Binding-site contacts:
Ligand atom N1 contacts residue ZN1 of chain 1.B at 3.7 Å.
Ligand atom O1 contacts residue ZN1 of chain 1.B at 2.7 Å.
Ligand atom BR1 contacts residue TYR414 of chain 1.A at 3.5 Å.
Ligand atom C1 contacts residue TYR419 of chain 1.A at 3.5 Å (hydrophobic).
Ligand atom N1 contacts residue GLU158 of chain 1.A at 2.7 Å (salt-bridge).
Ligand atom O1 contacts residue GLU302 of chain 1.A at 2.8 Å (salt-bridge).
Ligand atom C11 contacts residue GLU158 of chain 1.A at 3.6 Å.
Ligand atom O2 contacts residue HIS339 of chain 1.A at 3.6 Å.
Ligand atom N1 contacts residue GLU302 of chain 1.A at 2.8 Å (salt-bridge).
Ligand atom C8 contacts residue GLU336 of chain 1.A at 3.3 Å.
Ligand atom C10 contacts residue GLU336 of chain 1.A at 3.6 Å.
Ligand atom C8 contacts residue ALA300 of chain 1.A at 3.3 Å (hydrophobic).
Ligand atom O2 contacts residue TYR419 of chain 1.A at 2.7 Å (h-bond).
Ligand atom C10 contacts residue GLU302 of chain 1.A at 3.7 Å.
Ligand atom C2 contacts residue TYR419 of chain 1.A at 3.8 Å (hydrophobic).
Ligand atom O1 contacts residue HIS339 of chain 1.A at 3.3 Å (h-bond).
Ligand atom C11 contacts residue GLU302 of chain 1.A at 3.4 Å.
Ligand atom C9 contacts residue GLU158 of chain 1.A at 3.7 Å.
Ligand atom C7 contacts residue ALA300 of chain 1.A at 3.7 Å (hydrophobic).
Ligand atom BR2 contacts residue HIS335 of chain 1.A at 3.7 Å.
Ligand atom C5 contacts residue TYR419 of chain 1.A at 3.6 Å (hydrophobic).
Ligand atom C7 contacts residue VAL298 of chain 1.A at 3.5 Å (hydrophobic).
Ligand atom O2 contacts residue GLU358 of chain 1.A at 3.0 Å (salt-bridge).
Ligand atom C10 contacts residue TYR419 of chain 1.A at 3.8 Å (hydrophobic).
Ligand atom C10 contacts residue ALA300 of chain 1.A at 3.7 Å (hydrophobic).
Ligand atom C2 contacts residue GOL1 of chain 1.E at 3.7 Å.
Ligand atom C9 contacts residue TYR419 of chain 1.A at 3.3 Å (hydrophobic).
Ligand atom C4 contacts residue TYR419 of chain 1.A at 3.5 Å (hydrophobic).
Ligand atom O1 contacts residue HIS335 of chain 1.A at 3.6 Å.
Ligand atom C6 contacts residue TYR419 of chain 1.A at 3.4 Å (hydrophobic).
Ligand atom C10 contacts residue ZN1 of chain 1.B at 2.9 Å.
Ligand atom O1 contacts residue GLU336 of chain 1.A at 2.8 Å (salt-bridge).
Ligand atom O2 contacts residue ZN1 of chain 1.B at 1.9 Å.
Ligand atom BR1 contacts residue VAL298 of chain 1.A at 3.4 Å.
Ligand atom N1 contacts residue GLU358 of chain 1.A at 3.1 Å (salt-bridge).
Ligand atom N1 contacts residue LYS357 of chain 1.A at 3.6 Å (salt-bridge).
Ligand atom C11 contacts residue ALA300 of chain 1.A at 3.5 Å (hydrophobic).
Ligand atom C3 contacts residue TYR419 of chain 1.A at 3.5 Å (hydrophobic).
Ligand atom O2 contacts residue HIS335 of chain 1.A at 3.3 Å (h-bond).
Ligand atom C3 contacts residue GOL1 of chain 1.E at 3.3 Å.

Sequence of chain 1.A:
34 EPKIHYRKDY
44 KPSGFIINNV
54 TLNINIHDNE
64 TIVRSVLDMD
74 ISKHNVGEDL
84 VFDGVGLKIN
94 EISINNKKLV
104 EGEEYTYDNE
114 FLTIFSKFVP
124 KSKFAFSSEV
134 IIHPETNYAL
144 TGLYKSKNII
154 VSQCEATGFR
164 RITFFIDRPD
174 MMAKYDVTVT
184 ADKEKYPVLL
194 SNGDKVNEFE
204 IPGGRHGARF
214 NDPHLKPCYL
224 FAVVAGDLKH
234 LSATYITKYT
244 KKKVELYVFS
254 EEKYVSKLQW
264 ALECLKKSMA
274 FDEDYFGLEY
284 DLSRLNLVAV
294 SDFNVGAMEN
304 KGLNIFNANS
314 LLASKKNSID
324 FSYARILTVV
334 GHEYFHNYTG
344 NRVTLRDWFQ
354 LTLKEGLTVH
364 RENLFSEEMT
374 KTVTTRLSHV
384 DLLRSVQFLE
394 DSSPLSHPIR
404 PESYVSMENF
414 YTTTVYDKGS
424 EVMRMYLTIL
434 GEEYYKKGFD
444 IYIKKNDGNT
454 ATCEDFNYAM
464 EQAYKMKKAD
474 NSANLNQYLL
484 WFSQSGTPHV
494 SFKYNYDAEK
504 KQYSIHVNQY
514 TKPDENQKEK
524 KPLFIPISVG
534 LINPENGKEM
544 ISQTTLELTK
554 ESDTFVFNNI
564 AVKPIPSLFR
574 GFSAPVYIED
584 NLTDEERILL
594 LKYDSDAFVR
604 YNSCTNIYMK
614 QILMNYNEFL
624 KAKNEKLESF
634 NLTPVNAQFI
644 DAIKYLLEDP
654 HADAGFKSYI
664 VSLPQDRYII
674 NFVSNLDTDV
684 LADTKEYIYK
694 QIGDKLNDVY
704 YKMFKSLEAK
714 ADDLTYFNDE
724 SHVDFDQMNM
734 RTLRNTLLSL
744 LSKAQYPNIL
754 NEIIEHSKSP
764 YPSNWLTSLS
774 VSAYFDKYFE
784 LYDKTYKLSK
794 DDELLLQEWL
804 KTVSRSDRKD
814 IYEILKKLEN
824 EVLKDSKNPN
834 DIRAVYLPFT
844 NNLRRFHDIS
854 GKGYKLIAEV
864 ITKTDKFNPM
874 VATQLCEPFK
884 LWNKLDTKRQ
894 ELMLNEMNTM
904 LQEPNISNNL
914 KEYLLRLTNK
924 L

The protein below binds the small molecule below.
Small molecule (SMILES): [NH3+][C@H]1CCc2c(Br)ccc(Br)c2CC1(O)O